Binding-site contacts:
Ligand atom NE contacts residue GLU63 of chain 1.A at 2.6 Å (salt-bridge).
Ligand atom O contacts residue TYR7 of chain 1.A at 3.6 Å.
Ligand atom CA contacts residue ASP77 of chain 1.A at 3.5 Å.
Ligand atom OH contacts residue TYR156 of chain 1.A at 3.5 Å (h-bond).
Ligand atom CD2 contacts residue TYR156 of chain 1.A at 3.6 Å (hydrophobic).
Ligand atom OXT contacts residue THR143 of chain 1.A at 2.7 Å (h-bond).
Ligand atom CG contacts residue TRP167 of chain 1.A at 3.5 Å (hydrophobic).
Ligand atom N contacts residue ASN70 of chain 1.A at 3.1 Å (h-bond).
Ligand atom CA contacts residue TYR7 of chain 1.A at 3.1 Å (hydrophobic).
Ligand atom CA contacts residue TYR171 of chain 1.A at 3.6 Å (hydrophobic).
Ligand atom O contacts residue TYR84 of chain 1.A at 3.5 Å (h-bond).
Ligand atom N contacts residue ASP77 of chain 1.A at 2.8 Å (salt-bridge).
Ligand atom NH2 contacts residue LYS66 of chain 1.A at 3.6 Å.
Ligand atom O contacts residue LYS146 of chain 1.A at 3.1 Å (salt-bridge).
Ligand atom CG contacts residue ASP77 of chain 1.A at 3.6 Å.
Ligand atom N contacts residue GLU63 of chain 1.A at 3.5 Å (salt-bridge).
Ligand atom C contacts residue ASP77 of chain 1.A at 3.6 Å.
Ligand atom CG contacts residue TYR171 of chain 1.A at 3.6 Å (hydrophobic).
Ligand atom CE2 contacts residue SER99 of chain 1.A at 3.5 Å.
Ligand atom O contacts residue LYS66 of chain 1.A at 2.8 Å (salt-bridge).
Ligand atom CE2 contacts residue TYR156 of chain 1.A at 3.6 Å (hydrophobic).
Ligand atom CD1 contacts residue ASN70 of chain 1.A at 3.4 Å.
Ligand atom O contacts residue TYR159 of chain 1.A at 2.7 Å (h-bond).
Ligand atom NE contacts residue LYS66 of chain 1.A at 3.6 Å.
Ligand atom N contacts residue TYR7 of chain 1.A at 2.9 Å (h-bond).
Ligand atom C contacts residue TYR7 of chain 1.A at 3.1 Å (hydrophobic).
Ligand atom NH2 contacts residue GLU63 of chain 1.A at 2.9 Å (salt-bridge).
Ligand atom CD contacts residue TRP167 of chain 1.A at 3.4 Å (hydrophobic).
Ligand atom C contacts residue TYR84 of chain 1.A at 3.4 Å (hydrophobic).
Ligand atom N contacts residue TYR171 of chain 1.A at 2.7 Å (h-bond).
Ligand atom CD1 contacts residue TYR159 of chain 1.A at 3.5 Å (hydrophobic).
Ligand atom O contacts residue ASN70 of chain 1.A at 3.4 Å (h-bond).
Ligand atom NH2 contacts residue ARG62 of chain 1.A at 3.3 Å.
Ligand atom C contacts residue THR143 of chain 1.A at 3.6 Å.
Ligand atom OH contacts residue VAL9 of chain 1.A at 3.4 Å.
Ligand atom CZ contacts residue GLU63 of chain 1.A at 3.2 Å.
Ligand atom N contacts residue TYR7 of chain 1.A at 3.4 Å (h-bond).
Ligand atom CB contacts residue ASP77 of chain 1.A at 3.6 Å.
Ligand atom O contacts residue TRP147 of chain 1.A at 2.9 Å (h-bond).
Ligand atom OXT contacts residue TYR84 of chain 1.A at 2.7 Å (h-bond).

Sequence of chain 1.A:
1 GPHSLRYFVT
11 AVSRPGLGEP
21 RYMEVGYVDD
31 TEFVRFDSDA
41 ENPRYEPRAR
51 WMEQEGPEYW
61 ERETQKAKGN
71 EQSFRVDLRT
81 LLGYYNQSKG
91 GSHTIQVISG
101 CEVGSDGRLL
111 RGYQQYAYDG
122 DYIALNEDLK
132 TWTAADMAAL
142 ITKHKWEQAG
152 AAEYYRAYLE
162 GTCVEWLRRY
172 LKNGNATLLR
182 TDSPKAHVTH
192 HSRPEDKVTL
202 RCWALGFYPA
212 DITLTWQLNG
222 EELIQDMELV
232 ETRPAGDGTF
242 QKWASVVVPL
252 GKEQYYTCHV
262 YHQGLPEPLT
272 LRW

This protein binds this small molecule.
Small molecule (SMILES): CC(C)C[C@H](NC(=O)CNC(=O)[C@H](CCC(N)=O)NC(=O)[C@H](Cc1ccc(O)cc1)NC(=O)[C@@H](NC(=O)[C@H](Cc1ccc(O)cc1)NC(=O)CNC(=O)[C@@H](N)CCCN=C(N)N)C(C)C)C(=O)O